This protein binds this small molecule.
Small molecule (SMILES): Cc1ccncc1NC(=O)Cc1cccc(Cl)c1

Binding-site contacts:
Ligand atom C3 contacts residue HIS163 of chain 2.A at 3.8 Å.
Ligand atom N contacts residue GLU166 of chain 2.A at 3.6 Å.
Ligand atom N contacts residue PHE140 of chain 2.A at 3.8 Å.
Ligand atom C3 contacts residue GLU166 of chain 2.A at 3.4 Å.
Ligand atom CL contacts residue MET165 of chain 2.A at 3.8 Å.
Ligand atom C12 contacts residue HIS164 of chain 2.A at 4.0 Å.
Ligand atom C10 contacts residue GLN189 of chain 2.A at 3.5 Å.
Ligand atom C contacts residue ASN142 of chain 2.A at 3.8 Å.
Ligand atom C2 contacts residue ASN142 of chain 2.A at 3.9 Å.
Ligand atom O contacts residue MET165 of chain 2.A at 3.5 Å.
Ligand atom C5 contacts residue CYS145 of chain 2.A at 4.0 Å (hydrophobic).
Ligand atom C1 contacts residue GLU166 of chain 2.A at 4.0 Å.
Ligand atom N1 contacts residue CYS145 of chain 2.A at 3.7 Å.
Ligand atom C12 contacts residue MET49 of chain 2.A at 3.6 Å (hydrophobic).
Ligand atom C1 contacts residue LEU141 of chain 2.A at 4.0 Å (hydrophobic).
Ligand atom C4 contacts residue GLU166 of chain 2.A at 3.7 Å.
Ligand atom O contacts residue HIS164 of chain 2.A at 4.0 Å.
Ligand atom C3 contacts residue LEU141 of chain 2.A at 3.9 Å (hydrophobic).
Ligand atom C1 contacts residue ASN142 of chain 2.A at 3.9 Å.
Ligand atom C4 contacts residue HIS163 of chain 2.A at 3.2 Å.
Ligand atom C2 contacts residue PHE140 of chain 2.A at 3.6 Å (hydrophobic).
Ligand atom C10 contacts residue ARG188 of chain 2.A at 4.0 Å.
Ligand atom CL contacts residue ASP187 of chain 2.A at 3.2 Å.
Ligand atom C3 contacts residue PHE140 of chain 2.A at 3.2 Å (hydrophobic).
Ligand atom O contacts residue GLU166 of chain 2.A at 3.1 Å (salt-bridge).
Ligand atom N contacts residue SER144 of chain 2.A at 3.9 Å.
Ligand atom C12 contacts residue MET165 of chain 2.A at 3.8 Å (hydrophobic).
Ligand atom C13 contacts residue HIS164 of chain 2.A at 3.4 Å.
Ligand atom C2 contacts residue GLU166 of chain 2.A at 3.5 Å.
Ligand atom C11 contacts residue MET49 of chain 2.A at 3.4 Å (hydrophobic).
Ligand atom C4 contacts residue CYS145 of chain 2.A at 3.7 Å (hydrophobic).
Ligand atom C10 contacts residue MET49 of chain 2.A at 3.7 Å (hydrophobic).
Ligand atom C2 contacts residue LEU141 of chain 2.A at 3.6 Å (hydrophobic).
Ligand atom C9 contacts residue GLN189 of chain 2.A at 3.4 Å.
Ligand atom CL contacts residue HIS164 of chain 2.A at 3.8 Å.
Ligand atom C11 contacts residue ARG188 of chain 2.A at 3.8 Å.
Ligand atom CL contacts residue HIS41 of chain 2.A at 3.4 Å.
Ligand atom C13 contacts residue HIS41 of chain 2.A at 3.8 Å.
Ligand atom C11 contacts residue MET165 of chain 2.A at 3.7 Å (hydrophobic).
Ligand atom N contacts residue HIS163 of chain 2.A at 2.7 Å (h-bond).

Sequence of chain 2.A:
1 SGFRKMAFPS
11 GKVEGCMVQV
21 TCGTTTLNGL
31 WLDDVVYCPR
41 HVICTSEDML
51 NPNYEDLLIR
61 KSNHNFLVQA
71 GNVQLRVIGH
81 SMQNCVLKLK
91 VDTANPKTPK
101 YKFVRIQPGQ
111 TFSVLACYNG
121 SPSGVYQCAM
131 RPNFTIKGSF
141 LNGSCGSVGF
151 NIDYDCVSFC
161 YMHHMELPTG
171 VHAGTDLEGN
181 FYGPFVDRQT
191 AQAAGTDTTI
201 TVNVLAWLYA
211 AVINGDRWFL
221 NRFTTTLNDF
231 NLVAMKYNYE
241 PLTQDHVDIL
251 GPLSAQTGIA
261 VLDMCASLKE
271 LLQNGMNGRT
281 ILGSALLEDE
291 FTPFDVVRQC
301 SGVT